Binding-site contacts:
Ligand atom N2 contacts residue ASN149 of chain 1.B at 3.4 Å (h-bond).
Ligand atom C7 contacts residue LYS139 of chain 1.B at 3.6 Å.
Ligand atom O7 contacts residue ASN149 of chain 1.B at 4.2 Å.
Ligand atom C3 contacts residue ASN149 of chain 1.B at 3.1 Å.
Ligand atom C8 contacts residue LYS139 of chain 1.B at 3.3 Å.
Ligand atom C7 contacts residue ASN149 of chain 1.B at 4.2 Å.
Ligand atom C7 contacts residue ASN137 of chain 1.B at 4.5 Å.
Ligand atom C4 contacts residue ASN149 of chain 1.B at 4.0 Å.
Ligand atom O7 contacts residue LYS139 of chain 1.B at 3.2 Å.
Ligand atom O5 contacts residue ASN149 of chain 1.B at 2.5 Å (h-bond).
Ligand atom O7 contacts residue ASN137 of chain 1.B at 3.5 Å (h-bond).
Ligand atom C1 contacts residue ASN137 of chain 1.B at 4.3 Å.
Ligand atom C3 contacts residue ASN137 of chain 1.B at 4.2 Å.
Ligand atom C2 contacts residue ASN137 of chain 1.B at 4.1 Å.
Ligand atom C1 contacts residue ASN149 of chain 1.B at 1.4 Å.
Ligand atom C2 contacts residue ASN149 of chain 1.B at 2.2 Å.
Ligand atom O3 contacts residue ASN149 of chain 1.B at 2.9 Å (h-bond).
Ligand atom O3 contacts residue ASN137 of chain 1.B at 3.4 Å.
Ligand atom C5 contacts residue ASN149 of chain 1.B at 3.7 Å.
Ligand atom O7 contacts residue GLU175 of chain 1.B at 4.3 Å.

Sequence of chain 1.B:
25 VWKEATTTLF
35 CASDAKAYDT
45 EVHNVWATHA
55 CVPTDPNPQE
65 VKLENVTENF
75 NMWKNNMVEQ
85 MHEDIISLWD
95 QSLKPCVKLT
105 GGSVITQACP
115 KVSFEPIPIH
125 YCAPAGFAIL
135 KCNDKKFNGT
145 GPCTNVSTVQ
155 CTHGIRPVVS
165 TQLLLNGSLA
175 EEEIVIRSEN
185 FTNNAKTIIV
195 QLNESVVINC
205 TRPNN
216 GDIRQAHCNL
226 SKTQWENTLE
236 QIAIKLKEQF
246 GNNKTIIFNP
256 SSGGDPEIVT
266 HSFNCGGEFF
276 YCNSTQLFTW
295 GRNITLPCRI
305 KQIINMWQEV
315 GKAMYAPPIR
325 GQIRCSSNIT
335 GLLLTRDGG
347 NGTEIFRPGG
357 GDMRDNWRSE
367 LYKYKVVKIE

A small-molecule ligand and the protein it binds are described below.
Small molecule (SMILES): CC(=O)N[C@@H]1[C@@H](O)[C@H](O)[C@@H](CO)O[C@H]1O